Binding-site contacts:
Ligand atom C7 contacts residue ASN168 of chain 1.A at 3.7 Å.
Ligand atom C8 contacts residue ILE43 of chain 1.A at 4.3 Å (hydrophobic).
Ligand atom C1 contacts residue SER19 of chain 1.A at 4.0 Å.
Ligand atom C8 contacts residue ASN21 of chain 1.A at 3.5 Å.
Ligand atom C2 contacts residue ASN168 of chain 1.A at 2.5 Å.
Ligand atom C5 contacts residue ASN168 of chain 1.A at 3.6 Å.
Ligand atom C1 contacts residue THR205 of chain 1.A at 3.9 Å.
Ligand atom O6 contacts residue NAG2 of chain 1.B at 3.7 Å.
Ligand atom C3 contacts residue SER19 of chain 1.A at 4.2 Å.
Ligand atom C6 contacts residue ARG45 of chain 1.A at 4.0 Å.
Ligand atom O5 contacts residue THR205 of chain 1.A at 3.3 Å (h-bond).
Ligand atom C7 contacts residue NAG1 of chain 1.B at 3.8 Å.
Ligand atom N2 contacts residue TYR20 of chain 1.A at 4.4 Å.
Ligand atom C7 contacts residue ASN21 of chain 1.A at 3.1 Å.
Ligand atom C1 contacts residue ASN168 of chain 1.A at 1.4 Å.
Ligand atom N2 contacts residue SER19 of chain 1.A at 2.9 Å (h-bond).
Ligand atom N2 contacts residue ASN21 of chain 1.A at 3.4 Å (h-bond).
Ligand atom O3 contacts residue ARG45 of chain 1.A at 3.1 Å (salt-bridge).
Ligand atom C2 contacts residue SER19 of chain 1.A at 3.9 Å.
Ligand atom C3 contacts residue ARG45 of chain 1.A at 4.1 Å.
Ligand atom C5 contacts residue THR205 of chain 1.A at 3.4 Å.
Ligand atom O6 contacts residue ARG45 of chain 1.A at 3.7 Å.
Ligand atom C7 contacts residue SER19 of chain 1.A at 3.8 Å.
Ligand atom C2 contacts residue ASN21 of chain 1.A at 3.9 Å.
Ligand atom O7 contacts residue NAG1 of chain 1.B at 2.7 Å (h-bond).
Ligand atom C8 contacts residue SER19 of chain 1.A at 3.7 Å.
Ligand atom O7 contacts residue ASN168 of chain 1.A at 4.2 Å.
Ligand atom C4 contacts residue ASN168 of chain 1.A at 4.3 Å.
Ligand atom C3 contacts residue ASN168 of chain 1.A at 3.8 Å.
Ligand atom O7 contacts residue ARG45 of chain 1.A at 3.5 Å (salt-bridge).
Ligand atom C8 contacts residue NAG1 of chain 1.B at 4.4 Å.
Ligand atom N2 contacts residue ARG45 of chain 1.A at 3.9 Å.
Ligand atom C1 contacts residue ASN21 of chain 1.A at 3.9 Å.
Ligand atom C7 contacts residue ARG45 of chain 1.A at 3.7 Å.
Ligand atom O7 contacts residue ASN21 of chain 1.A at 3.4 Å (h-bond).
Ligand atom N2 contacts residue ASN168 of chain 1.A at 2.9 Å (h-bond).
Ligand atom C6 contacts residue THR205 of chain 1.A at 3.3 Å.
Ligand atom O5 contacts residue ASN168 of chain 1.A at 2.4 Å (h-bond).
Ligand atom C8 contacts residue ARG45 of chain 1.A at 3.9 Å.
Ligand atom C8 contacts residue TYR20 of chain 1.A at 3.7 Å (hydrophobic).

Sequence of chain 1.A:
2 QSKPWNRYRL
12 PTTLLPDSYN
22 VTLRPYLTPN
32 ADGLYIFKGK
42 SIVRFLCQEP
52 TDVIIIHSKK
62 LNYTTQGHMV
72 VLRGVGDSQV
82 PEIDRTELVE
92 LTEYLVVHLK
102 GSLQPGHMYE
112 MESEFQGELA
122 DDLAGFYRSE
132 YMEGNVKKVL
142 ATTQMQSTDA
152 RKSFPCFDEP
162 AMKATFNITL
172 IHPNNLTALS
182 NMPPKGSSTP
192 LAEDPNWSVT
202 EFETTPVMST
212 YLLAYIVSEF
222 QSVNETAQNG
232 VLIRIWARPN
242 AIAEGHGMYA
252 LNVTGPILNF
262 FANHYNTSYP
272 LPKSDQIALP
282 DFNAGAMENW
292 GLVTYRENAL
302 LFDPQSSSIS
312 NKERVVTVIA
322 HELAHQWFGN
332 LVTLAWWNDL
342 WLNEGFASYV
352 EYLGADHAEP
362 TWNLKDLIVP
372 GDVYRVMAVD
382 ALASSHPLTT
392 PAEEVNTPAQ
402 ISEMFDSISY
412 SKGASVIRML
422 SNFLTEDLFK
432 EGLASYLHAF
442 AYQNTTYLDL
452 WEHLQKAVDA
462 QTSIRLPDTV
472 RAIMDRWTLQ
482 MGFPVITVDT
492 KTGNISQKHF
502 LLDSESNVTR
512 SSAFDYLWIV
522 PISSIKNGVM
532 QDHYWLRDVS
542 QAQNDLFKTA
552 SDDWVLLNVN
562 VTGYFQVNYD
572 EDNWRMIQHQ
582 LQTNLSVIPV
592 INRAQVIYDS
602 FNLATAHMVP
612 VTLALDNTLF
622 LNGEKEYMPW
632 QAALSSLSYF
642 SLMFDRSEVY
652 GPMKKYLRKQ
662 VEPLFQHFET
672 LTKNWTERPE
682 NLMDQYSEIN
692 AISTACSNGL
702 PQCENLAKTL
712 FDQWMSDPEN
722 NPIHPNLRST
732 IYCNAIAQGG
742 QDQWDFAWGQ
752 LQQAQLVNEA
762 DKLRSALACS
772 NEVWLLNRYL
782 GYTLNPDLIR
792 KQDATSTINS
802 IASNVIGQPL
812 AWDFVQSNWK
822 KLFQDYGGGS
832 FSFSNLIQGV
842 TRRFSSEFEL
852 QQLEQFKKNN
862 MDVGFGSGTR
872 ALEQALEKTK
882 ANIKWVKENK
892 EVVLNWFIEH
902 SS

A protein and the small-molecule ligand that binds it are described below.
Small molecule (SMILES): CC(=O)N[C@H]1[C@H](O[C@H]2[C@H](O)[C@@H](NC(C)=O)CO[C@@H]2CO)O[C@H](CO)[C@@H](O)[C@@H]1O